Sequence of chain 1.E:
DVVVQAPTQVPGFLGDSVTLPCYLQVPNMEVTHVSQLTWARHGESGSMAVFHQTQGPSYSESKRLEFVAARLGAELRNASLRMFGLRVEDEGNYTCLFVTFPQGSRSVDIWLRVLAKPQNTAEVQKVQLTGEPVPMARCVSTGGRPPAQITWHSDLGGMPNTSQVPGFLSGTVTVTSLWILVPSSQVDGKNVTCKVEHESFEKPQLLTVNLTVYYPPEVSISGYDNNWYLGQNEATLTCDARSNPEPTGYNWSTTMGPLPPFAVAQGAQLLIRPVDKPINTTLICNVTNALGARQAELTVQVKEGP

The protein below binds the small molecule below.
Small molecule (SMILES): CC(=O)N[C@H]1[C@H](O[C@H]2[C@H](O)[C@@H](NC(C)=O)CO[C@@H]2CO)O[C@H](CO)[C@@H](O[C@@H]2O[C@H](CO)[C@@H](O)[C@H](O)[C@@H]2O)[C@@H]1O

Binding-site contacts:
Ligand atom C1 contacts residue ASN105 of chain 1.E at 1.4 Å.
Ligand atom N2 contacts residue ASN105 of chain 1.E at 2.9 Å (h-bond).
Ligand atom C2 contacts residue ASN105 of chain 1.E at 2.5 Å.
Ligand atom C5 contacts residue VAL95 of chain 1.E at 4.5 Å (hydrophobic).
Ligand atom C4 contacts residue ASN105 of chain 1.E at 4.3 Å.
Ligand atom C3 contacts residue ASN105 of chain 1.E at 3.8 Å.
Ligand atom O7 contacts residue ASN105 of chain 1.E at 4.0 Å.
Ligand atom O5 contacts residue ALA96 of chain 1.E at 4.5 Å.
Ligand atom O6 contacts residue ALA96 of chain 1.E at 4.3 Å.
Ligand atom C8 contacts residue TYR50 of chain 1.E at 4.1 Å (hydrophobic).
Ligand atom C8 contacts residue PRO48 of chain 1.E at 4.4 Å (hydrophobic).
Ligand atom O6 contacts residue VAL95 of chain 1.E at 2.9 Å (h-bond).
Ligand atom O5 contacts residue ASN105 of chain 1.E at 2.4 Å (h-bond).
Ligand atom C7 contacts residue ASN105 of chain 1.E at 3.6 Å.
Ligand atom C6 contacts residue VAL95 of chain 1.E at 3.6 Å (hydrophobic).
Ligand atom O5 contacts residue VAL95 of chain 1.E at 4.5 Å.
Ligand atom C5 contacts residue ASN105 of chain 1.E at 3.6 Å.